Binding-site contacts:
Ligand atom C13 contacts residue CYS304 of chain 1.A at 1.7 Å (hydrophobic).
Ligand atom C13 contacts residue THR305 of chain 1.A at 4.4 Å.
Ligand atom C08 contacts residue VAL174 of chain 1.A at 3.8 Å (hydrophobic).
Ligand atom C08 contacts residue PHE170 of chain 1.A at 4.1 Å (hydrophobic).
Ligand atom C07 contacts residue VAL174 of chain 1.A at 4.3 Å (hydrophobic).
Ligand atom C13 contacts residue PHE170 of chain 1.A at 4.3 Å (hydrophobic).
Ligand atom C10 contacts residue CYS304 of chain 1.A at 4.0 Å (hydrophobic).
Ligand atom C11 contacts residue CYS304 of chain 1.A at 3.2 Å (hydrophobic).
Ligand atom C12 contacts residue CYS304 of chain 1.A at 2.8 Å (hydrophobic).
Ligand atom C07 contacts residue TRP177 of chain 1.A at 3.8 Å (hydrophobic).
Ligand atom C09 contacts residue VAL174 of chain 1.A at 4.3 Å (hydrophobic).
Ligand atom C10 contacts residue VAL174 of chain 1.A at 4.3 Å (hydrophobic).
Ligand atom C06 contacts residue ALA173 of chain 1.A at 4.2 Å (hydrophobic).
Ligand atom O01 contacts residue PHE170 of chain 1.A at 3.4 Å.
Ligand atom C03 contacts residue ALA173 of chain 1.A at 3.9 Å (hydrophobic).
Ligand atom C12 contacts residue PHE170 of chain 1.A at 4.4 Å (hydrophobic).
Ligand atom O01 contacts residue CYS304 of chain 1.A at 2.5 Å (h-bond).
Ligand atom C05 contacts residue VAL174 of chain 1.A at 3.8 Å (hydrophobic).
Ligand atom C04 contacts residue TRP177 of chain 1.A at 4.5 Å (hydrophobic).
Ligand atom C06 contacts residue GLU123 of chain 1.A at 3.9 Å.
Ligand atom O01 contacts residue ARG303 of chain 1.A at 4.0 Å.
Ligand atom N02 contacts residue VAL174 of chain 1.A at 4.0 Å.
Ligand atom C10 contacts residue PHE170 of chain 1.A at 3.5 Å (hydrophobic).
Ligand atom C03 contacts residue VAL174 of chain 1.A at 4.1 Å (hydrophobic).
Ligand atom O01 contacts residue ASN169 of chain 1.A at 3.7 Å.

The small molecule below binds the protein below.
Small molecule (SMILES): CCN(CC)c1ccc(C=O)cc1

Sequence of chain 1.A:
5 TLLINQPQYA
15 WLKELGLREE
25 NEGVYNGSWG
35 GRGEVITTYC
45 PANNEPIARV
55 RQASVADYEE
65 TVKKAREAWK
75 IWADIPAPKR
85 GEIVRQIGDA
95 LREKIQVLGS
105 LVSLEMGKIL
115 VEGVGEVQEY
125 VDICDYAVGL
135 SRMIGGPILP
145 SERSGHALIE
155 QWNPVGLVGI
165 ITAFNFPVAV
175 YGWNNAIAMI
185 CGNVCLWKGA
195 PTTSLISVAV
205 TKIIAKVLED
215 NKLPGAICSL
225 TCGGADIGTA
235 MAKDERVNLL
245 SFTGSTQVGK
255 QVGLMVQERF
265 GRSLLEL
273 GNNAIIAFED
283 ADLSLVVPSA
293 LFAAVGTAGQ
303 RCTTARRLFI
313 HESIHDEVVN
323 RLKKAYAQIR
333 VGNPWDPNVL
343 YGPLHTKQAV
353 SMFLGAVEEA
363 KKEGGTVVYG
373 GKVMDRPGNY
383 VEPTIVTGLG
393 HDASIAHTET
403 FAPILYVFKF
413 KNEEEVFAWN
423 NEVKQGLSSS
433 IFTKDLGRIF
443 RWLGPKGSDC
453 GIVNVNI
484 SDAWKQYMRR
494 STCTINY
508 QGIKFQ